Sequence of chain 1.C:
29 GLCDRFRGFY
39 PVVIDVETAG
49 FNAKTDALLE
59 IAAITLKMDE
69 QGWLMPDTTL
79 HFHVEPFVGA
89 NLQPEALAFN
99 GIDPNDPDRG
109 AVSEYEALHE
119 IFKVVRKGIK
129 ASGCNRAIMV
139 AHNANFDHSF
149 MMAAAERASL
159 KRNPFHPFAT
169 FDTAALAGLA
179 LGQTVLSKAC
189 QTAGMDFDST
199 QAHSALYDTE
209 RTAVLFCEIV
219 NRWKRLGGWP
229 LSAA

This protein binds this small molecule.
Small molecule (SMILES): Nc1nc(=O)c2ncn([C@H]3C[C@H](O[P](=O)(O)OC[C@H]4O[C@@H](n5cnc6c(=O)nc(N)[nH]c65)C[C@@H]4O)[C@@H](CO[P](=O)(O)O[C@H]4C[C@H](n5cnc6c(N)ncnc65)O[C@@H]4COP(=O)=O)O3)c2[nH]1

Binding-site contacts:
Ligand atom O4' contacts residue ASN141 of chain 1.C at 3.2 Å (h-bond).
Ligand atom C6 contacts residue PHE166 of chain 1.D at 3.2 Å (hydrophobic).
Ligand atom O6 contacts residue PHE166 of chain 1.D at 3.2 Å.
Ligand atom N7 contacts residue PHE97 of chain 1.C at 3.5 Å.
Ligand atom OP2 contacts residue ARG35 of chain 1.D at 3.1 Å (salt-bridge).
Ligand atom OP1 contacts residue MG1 of chain 1.O at 2.7 Å.
Ligand atom C5 contacts residue PHE166 of chain 1.D at 3.5 Å (hydrophobic).
Ligand atom O3' contacts residue THR46 of chain 1.C at 3.1 Å (h-bond).
Ligand atom O3' contacts residue ASN98 of chain 1.C at 2.9 Å (h-bond).
Ligand atom OP1 contacts residue MG1 of chain 1.K at 2.3 Å.
Ligand atom O3' contacts residue GLU45 of chain 1.C at 2.6 Å (salt-bridge).
Ligand atom C2' contacts residue THR46 of chain 1.C at 3.3 Å.
Ligand atom C4 contacts residue PHE49 of chain 1.C at 3.2 Å (hydrophobic).
Ligand atom OP1 contacts residue HIS140 of chain 1.C at 3.3 Å (h-bond).
Ligand atom C5 contacts residue PHE49 of chain 1.C at 3.2 Å (hydrophobic).
Ligand atom N9 contacts residue PHE49 of chain 1.C at 3.4 Å.
Ligand atom N1 contacts residue PHE166 of chain 1.D at 3.4 Å.
Ligand atom C6 contacts residue PHE49 of chain 1.C at 3.5 Å (hydrophobic).
Ligand atom N3 contacts residue ALA94 of chain 1.C at 3.3 Å.
Ligand atom P contacts residue MG1 of chain 1.O at 3.3 Å.
Ligand atom C1' contacts residue THR46 of chain 1.C at 3.6 Å.
Ligand atom C8 contacts residue PHE144 of chain 1.C at 3.2 Å (hydrophobic).
Ligand atom C3' contacts residue GLU45 of chain 1.C at 3.6 Å.
Ligand atom C4' contacts residue THR46 of chain 1.C at 3.6 Å.
Ligand atom N7 contacts residue PHE166 of chain 1.D at 3.5 Å.
Ligand atom OP1 contacts residue VAL183 of chain 1.C at 3.5 Å.
Ligand atom O4' contacts residue PHE144 of chain 1.C at 3.5 Å.
Ligand atom OP2 contacts residue VAL183 of chain 1.C at 3.5 Å.
Ligand atom O5' contacts residue ASN141 of chain 1.C at 3.3 Å (h-bond).
Ligand atom C2' contacts residue VAL183 of chain 1.C at 3.2 Å (hydrophobic).
Ligand atom N1 contacts residue PHE49 of chain 1.C at 3.4 Å.
Ligand atom N3 contacts residue VAL183 of chain 1.C at 3.6 Å.
Ligand atom N3 contacts residue PHE49 of chain 1.C at 3.4 Å.
Ligand atom OP1 contacts residue LEU184 of chain 1.C at 3.0 Å (h-bond).
Ligand atom OP2 contacts residue PHE97 of chain 1.C at 3.5 Å.
Ligand atom N2 contacts residue GLU93 of chain 1.C at 3.5 Å.
Ligand atom C2' contacts residue PHE144 of chain 1.C at 3.6 Å (hydrophobic).
Ligand atom C2 contacts residue PHE49 of chain 1.C at 3.3 Å (hydrophobic).
Ligand atom O3' contacts residue MG1 of chain 1.O at 2.6 Å.
Ligand atom C8 contacts residue PHE97 of chain 1.C at 3.5 Å (hydrophobic).

Sequence of chain 1.D:
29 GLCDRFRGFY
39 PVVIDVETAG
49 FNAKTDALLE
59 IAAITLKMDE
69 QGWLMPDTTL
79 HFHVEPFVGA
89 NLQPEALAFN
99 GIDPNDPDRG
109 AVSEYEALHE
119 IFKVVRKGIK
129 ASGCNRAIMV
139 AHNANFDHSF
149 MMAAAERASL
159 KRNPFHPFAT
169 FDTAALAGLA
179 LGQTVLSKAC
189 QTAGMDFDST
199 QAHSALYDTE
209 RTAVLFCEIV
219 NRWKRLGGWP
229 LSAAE